Binding-site contacts:
Ligand atom C10 contacts residue LYS240 of chain 2.B at 3.8 Å.
Ligand atom N12 contacts residue ILE142 of chain 2.B at 3.5 Å.
Ligand atom O2 contacts residue LYS240 of chain 2.B at 2.8 Å (salt-bridge).
Ligand atom C4 contacts residue LYS240 of chain 2.B at 3.6 Å.
Ligand atom N6 contacts residue ARG274 of chain 2.B at 3.8 Å.
Ligand atom N6 contacts residue ASN140 of chain 2.B at 3.3 Å (h-bond).
Ligand atom C4 contacts residue PHE209 of chain 2.B at 3.9 Å (hydrophobic).
Ligand atom C4 contacts residue ARG274 of chain 2.B at 3.7 Å.
Ligand atom N9 contacts residue LYS240 of chain 2.B at 2.9 Å (salt-bridge).
Ligand atom C13 contacts residue ARG274 of chain 2.B at 3.7 Å.
Ligand atom C5 contacts residue MET165 of chain 2.B at 3.9 Å (hydrophobic).
Ligand atom C10 contacts residue ARG274 of chain 2.B at 3.6 Å.
Ligand atom N9 contacts residue PHE209 of chain 2.B at 3.4 Å.
Ligand atom C11 contacts residue ARG274 of chain 2.B at 3.7 Å.
Ligand atom N8 contacts residue LEU234 of chain 2.B at 3.7 Å.
Ligand atom C10 contacts residue PHE209 of chain 2.B at 3.5 Å (hydrophobic).
Ligand atom C13 contacts residue ASP121 of chain 2.B at 3.1 Å.
Ligand atom O24 contacts residue SO41 of chain 2.L at 2.5 Å (h-bond).
Ligand atom O2 contacts residue GLY236 of chain 2.B at 3.2 Å (h-bond).
Ligand atom C1 contacts residue LYS240 of chain 2.B at 3.6 Å.
Ligand atom C5 contacts residue ASP204 of chain 2.B at 3.2 Å.
Ligand atom C17 contacts residue PHE209 of chain 2.B at 3.7 Å (hydrophobic).
Ligand atom C7 contacts residue ARG274 of chain 2.B at 3.6 Å.
Ligand atom O24 contacts residue ARG274 of chain 2.B at 3.4 Å (salt-bridge).
Ligand atom C13 contacts residue ILE142 of chain 2.B at 3.4 Å (hydrophobic).
Ligand atom N12 contacts residue ARG274 of chain 2.B at 3.5 Å (salt-bridge).
Ligand atom C25 contacts residue SO41 of chain 2.L at 3.3 Å.
Ligand atom C1 contacts residue ASP204 of chain 2.B at 3.7 Å.
Ligand atom N8 contacts residue ASP204 of chain 2.B at 2.9 Å (salt-bridge).
Ligand atom N3 contacts residue ASP204 of chain 2.B at 2.6 Å (salt-bridge).
Ligand atom N3 contacts residue MET165 of chain 2.B at 3.7 Å.
Ligand atom C5 contacts residue ASN140 of chain 2.B at 3.6 Å.
Ligand atom N9 contacts residue ARG274 of chain 2.B at 3.6 Å (salt-bridge).
Ligand atom C23 contacts residue SO41 of chain 2.L at 3.4 Å.
Ligand atom N8 contacts residue ASN140 of chain 2.B at 2.7 Å (h-bond).
Ligand atom C13 contacts residue ASN140 of chain 2.B at 3.8 Å.
Ligand atom C7 contacts residue ILE142 of chain 2.B at 3.7 Å (hydrophobic).
Ligand atom C1 contacts residue MET165 of chain 2.B at 3.8 Å (hydrophobic).
Ligand atom C17 contacts residue LYS240 of chain 2.B at 3.5 Å.
Ligand atom N6 contacts residue ILE142 of chain 2.B at 3.7 Å.

Sequence of chain 2.B:
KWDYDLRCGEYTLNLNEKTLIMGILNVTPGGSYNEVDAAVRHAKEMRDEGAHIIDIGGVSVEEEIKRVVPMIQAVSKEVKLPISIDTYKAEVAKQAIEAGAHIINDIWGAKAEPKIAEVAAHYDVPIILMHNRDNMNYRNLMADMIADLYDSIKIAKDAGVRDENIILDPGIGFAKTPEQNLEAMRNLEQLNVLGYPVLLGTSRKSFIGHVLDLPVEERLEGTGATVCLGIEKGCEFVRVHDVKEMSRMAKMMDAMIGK

The small molecule below binds the protein below.
Small molecule (SMILES): CN1CC(CC(C)(C)O)=Nc2c1nc(N)[nH]c2=O